Sequence of chain 2.A:
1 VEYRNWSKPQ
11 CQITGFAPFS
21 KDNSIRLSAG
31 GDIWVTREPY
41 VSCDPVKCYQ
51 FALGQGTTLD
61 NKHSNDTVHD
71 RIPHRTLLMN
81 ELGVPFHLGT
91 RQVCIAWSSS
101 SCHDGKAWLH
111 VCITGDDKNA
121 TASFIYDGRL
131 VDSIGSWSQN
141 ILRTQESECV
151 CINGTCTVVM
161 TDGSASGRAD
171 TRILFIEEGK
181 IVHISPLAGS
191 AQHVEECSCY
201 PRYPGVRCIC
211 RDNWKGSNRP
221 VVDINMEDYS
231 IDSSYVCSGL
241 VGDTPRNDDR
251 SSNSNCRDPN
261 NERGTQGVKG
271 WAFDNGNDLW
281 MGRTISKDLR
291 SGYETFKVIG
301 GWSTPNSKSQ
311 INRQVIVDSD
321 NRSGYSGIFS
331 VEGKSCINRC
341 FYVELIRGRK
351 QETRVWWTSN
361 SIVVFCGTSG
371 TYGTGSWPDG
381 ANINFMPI

Binding-site contacts:
Ligand atom O7 contacts residue TRP356 of chain 2.A at 2.9 Å.
Ligand atom C8 contacts residue TRP356 of chain 2.A at 4.1 Å (hydrophobic).
Ligand atom C7 contacts residue ASN65 of chain 2.A at 3.4 Å.
Ligand atom C2 contacts residue ASN65 of chain 2.A at 2.5 Å.
Ligand atom O7 contacts residue ASN65 of chain 2.A at 2.9 Å (h-bond).
Ligand atom C3 contacts residue ASN65 of chain 2.A at 3.8 Å.
Ligand atom O5 contacts residue TRP356 of chain 2.A at 4.3 Å.
Ligand atom C8 contacts residue ILE388 of chain 2.A at 4.2 Å (hydrophobic).
Ligand atom C1 contacts residue TRP356 of chain 2.A at 3.8 Å (hydrophobic).
Ligand atom C3 contacts residue TRP356 of chain 2.A at 4.1 Å (hydrophobic).
Ligand atom N2 contacts residue ASN65 of chain 2.A at 3.1 Å (h-bond).
Ligand atom O4 contacts residue TRP356 of chain 2.A at 4.3 Å.
Ligand atom O3 contacts residue ASN382 of chain 4.A at 3.5 Å (h-bond).
Ligand atom C5 contacts residue ASN65 of chain 2.A at 3.7 Å.
Ligand atom C1 contacts residue ASN65 of chain 2.A at 1.5 Å.
Ligand atom O5 contacts residue ASN65 of chain 2.A at 2.4 Å (h-bond).
Ligand atom C7 contacts residue TRP356 of chain 2.A at 3.8 Å (hydrophobic).
Ligand atom C4 contacts residue ASN65 of chain 2.A at 4.2 Å.
Ligand atom C5 contacts residue TRP356 of chain 2.A at 4.0 Å (hydrophobic).
Ligand atom O3 contacts residue PHE385 of chain 4.A at 3.5 Å.
Ligand atom O7 contacts residue ILE388 of chain 2.A at 4.2 Å.

Sequence of chain 4.A:
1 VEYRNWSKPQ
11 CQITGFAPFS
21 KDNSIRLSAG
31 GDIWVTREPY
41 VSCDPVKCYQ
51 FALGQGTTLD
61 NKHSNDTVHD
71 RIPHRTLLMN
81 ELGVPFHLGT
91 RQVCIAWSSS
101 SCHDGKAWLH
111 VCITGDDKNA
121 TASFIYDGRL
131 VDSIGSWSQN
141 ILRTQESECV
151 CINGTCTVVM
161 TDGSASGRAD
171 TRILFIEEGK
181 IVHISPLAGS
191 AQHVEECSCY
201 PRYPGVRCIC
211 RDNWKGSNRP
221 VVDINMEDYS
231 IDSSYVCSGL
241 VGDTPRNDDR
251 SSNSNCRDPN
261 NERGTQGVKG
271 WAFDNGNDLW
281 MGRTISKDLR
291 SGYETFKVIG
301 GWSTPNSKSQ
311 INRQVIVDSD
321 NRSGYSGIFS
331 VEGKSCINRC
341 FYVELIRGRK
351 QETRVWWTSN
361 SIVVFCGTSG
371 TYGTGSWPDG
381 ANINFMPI

A small-molecule ligand and the protein it binds are described below.
Small molecule (SMILES): CC(=O)N[C@H]1[C@@H](O[C@H]2[C@H](O)[C@@H](NC(C)=O)[C@H](O[C@H]3[C@H](O)[C@H](O)[C@@H](O[C@@H]4[C@H](O)[C@H](O[C@H]5[C@H](O)[C@@H](NC(C)=O)[C@H](O[C@H]6[C@H](O)[C@@H](NC(C)=O)CO[C@@H]6COC6O[C@@H](C)[C@@H](O)[C@@H](O)C6O)O[C@@H]5CO)O[C@H](CO)[C@H]4O)O[C@@H]3CO)O[C@@H]2CO)O[C@H](CO)[C@H](OS(=O)(=O)O)[C@@H]1O